Sequence of chain 1.B:
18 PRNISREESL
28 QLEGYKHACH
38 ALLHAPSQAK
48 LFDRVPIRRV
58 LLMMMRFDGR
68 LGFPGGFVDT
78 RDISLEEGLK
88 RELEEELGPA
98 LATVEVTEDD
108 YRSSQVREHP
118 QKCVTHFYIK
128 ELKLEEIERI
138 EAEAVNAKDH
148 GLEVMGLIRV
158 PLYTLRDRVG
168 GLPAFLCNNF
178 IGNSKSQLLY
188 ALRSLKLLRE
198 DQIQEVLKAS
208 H

A protein and the small-molecule ligand that binds it are described below.
Small molecule (SMILES): CN1CN([C@@H]2O[C@H](CO[P](=O)(O)O[P](=O)(O)OP(=O)(O)O)[C@@H](O)[C@H]2O)c2nc(N)[nH]c(=O)c21

Binding-site contacts:
Ligand atom O2B contacts residue GLU93 of chain 1.B at 3.1 Å (salt-bridge).
Ligand atom O1B contacts residue GLY73 of chain 1.B at 3.4 Å.
Ligand atom O2B contacts residue MN1 of chain 1.K at 3.6 Å.
Ligand atom PB contacts residue MN1 of chain 1.K at 3.2 Å.
Ligand atom O2B contacts residue GLU89 of chain 1.B at 3.5 Å (salt-bridge).
Ligand atom O2B contacts residue GLY72 of chain 1.B at 3.2 Å (h-bond).
Ligand atom O3G contacts residue HIS37 of chain 1.B at 3.2 Å (h-bond).
Ligand atom O1B contacts residue MN1 of chain 1.K at 3.5 Å.
Ligand atom PB contacts residue MN1 of chain 1.I at 3.5 Å.
Ligand atom O1A contacts residue PHE74 of chain 1.B at 3.8 Å.
Ligand atom PG contacts residue ADN1 of chain 1.M at 1.6 Å.
Ligand atom O2B contacts residue MN1 of chain 1.I at 2.2 Å.
Ligand atom O3B contacts residue MN1 of chain 1.I at 3.8 Å.
Ligand atom O3A contacts residue MN1 of chain 1.J at 3.8 Å.
Ligand atom O2' contacts residue PHE49 of chain 1.A at 3.4 Å.
Ligand atom O5' contacts residue GLU150 of chain 1.B at 3.1 Å (salt-bridge).
Ligand atom PA contacts residue MN1 of chain 1.K at 3.4 Å.
Ligand atom O3G contacts residue MN1 of chain 1.I at 2.1 Å.
Ligand atom O5' contacts residue MN1 of chain 1.K at 3.3 Å.
Ligand atom O3A contacts residue GLU150 of chain 1.B at 3.2 Å (salt-bridge).
Ligand atom O3A contacts residue MN1 of chain 1.K at 2.3 Å.
Ligand atom O2B contacts residue MN1 of chain 1.J at 2.2 Å.
Ligand atom O3G contacts residue GLY73 of chain 1.B at 3.5 Å.
Ligand atom O2B contacts residue GLU150 of chain 1.B at 3.4 Å (salt-bridge).
Ligand atom O1B contacts residue PHE74 of chain 1.B at 2.9 Å (h-bond).
Ligand atom PB contacts residue MN1 of chain 1.J at 3.4 Å.
Ligand atom O2A contacts residue PHE64 of chain 1.B at 3.2 Å.
Ligand atom PG contacts residue MN1 of chain 1.I at 3.3 Å.
Ligand atom O2B contacts residue GLY73 of chain 1.B at 3.5 Å.
Ligand atom O3' contacts residue PHE49 of chain 1.A at 3.2 Å.
Ligand atom O3G contacts residue ADN1 of chain 1.M at 2.5 Å (h-bond).
Ligand atom C4' contacts residue PHE49 of chain 1.A at 3.5 Å (hydrophobic).
Ligand atom O2G contacts residue ADN1 of chain 1.M at 2.5 Å (h-bond).
Ligand atom PA contacts residue GLU150 of chain 1.B at 3.4 Å.
Ligand atom O3B contacts residue PHE74 of chain 1.B at 3.8 Å.
Ligand atom O2G contacts residue ARG63 of chain 1.B at 3.0 Å (salt-bridge).
Ligand atom O3G contacts residue GLY72 of chain 1.B at 3.0 Å (h-bond).
Ligand atom PB contacts residue GLY73 of chain 1.B at 3.7 Å.
Ligand atom O3B contacts residue ADN1 of chain 1.M at 2.5 Å (h-bond).
Ligand atom O2A contacts residue GLU150 of chain 1.B at 3.3 Å (salt-bridge).

Sequence of chain 1.A:
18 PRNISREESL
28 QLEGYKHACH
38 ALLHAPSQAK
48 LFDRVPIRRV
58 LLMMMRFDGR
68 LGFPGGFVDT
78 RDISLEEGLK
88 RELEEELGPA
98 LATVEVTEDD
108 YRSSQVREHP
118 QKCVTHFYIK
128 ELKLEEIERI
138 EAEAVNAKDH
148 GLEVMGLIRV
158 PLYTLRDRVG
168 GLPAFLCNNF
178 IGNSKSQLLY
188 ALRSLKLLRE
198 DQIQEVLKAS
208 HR